The small molecule below binds the protein below.
Small molecule (SMILES): CC(=O)N[C@@H]1[C@@H](O)[C@H](O)[C@@H](CO)O[C@H]1O

Sequence of chain 2.C:
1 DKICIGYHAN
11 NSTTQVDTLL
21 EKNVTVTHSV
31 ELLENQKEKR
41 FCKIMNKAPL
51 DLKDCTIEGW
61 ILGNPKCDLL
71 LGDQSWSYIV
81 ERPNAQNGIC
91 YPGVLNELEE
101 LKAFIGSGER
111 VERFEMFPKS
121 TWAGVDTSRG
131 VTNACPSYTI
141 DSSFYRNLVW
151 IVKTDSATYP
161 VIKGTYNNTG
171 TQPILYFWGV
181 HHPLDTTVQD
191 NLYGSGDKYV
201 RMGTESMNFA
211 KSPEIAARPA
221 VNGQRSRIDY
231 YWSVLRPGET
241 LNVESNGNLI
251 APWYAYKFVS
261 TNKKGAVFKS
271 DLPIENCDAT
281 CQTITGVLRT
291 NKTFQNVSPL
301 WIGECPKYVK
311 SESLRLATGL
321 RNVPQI

Binding-site contacts:
Ligand atom C3 contacts residue ASN167 of chain 1.C at 3.8 Å.
Ligand atom C1 contacts residue THR240 of chain 1.C at 4.4 Å.
Ligand atom O5 contacts residue THR169 of chain 1.C at 4.1 Å.
Ligand atom C4 contacts residue ASN167 of chain 1.C at 4.2 Å.
Ligand atom C5 contacts residue ASN167 of chain 1.C at 3.6 Å.
Ligand atom O7 contacts residue THR240 of chain 1.C at 3.9 Å.
Ligand atom N2 contacts residue ASN167 of chain 1.C at 3.0 Å (h-bond).
Ligand atom C7 contacts residue ASN167 of chain 1.C at 3.3 Å.
Ligand atom C8 contacts residue THR240 of chain 1.C at 3.3 Å.
Ligand atom C8 contacts residue PRO219 of chain 2.C at 4.2 Å (hydrophobic).
Ligand atom C1 contacts residue ASN167 of chain 1.C at 1.5 Å.
Ligand atom C8 contacts residue GLU205 of chain 1.C at 4.2 Å.
Ligand atom C7 contacts residue THR240 of chain 1.C at 3.5 Å.
Ligand atom O5 contacts residue ASN167 of chain 1.C at 2.3 Å (h-bond).
Ligand atom O7 contacts residue ASN167 of chain 1.C at 3.2 Å (h-bond).
Ligand atom N2 contacts residue THR240 of chain 1.C at 3.9 Å.
Ligand atom C2 contacts residue ASN167 of chain 1.C at 2.5 Å.

Sequence of chain 1.C:
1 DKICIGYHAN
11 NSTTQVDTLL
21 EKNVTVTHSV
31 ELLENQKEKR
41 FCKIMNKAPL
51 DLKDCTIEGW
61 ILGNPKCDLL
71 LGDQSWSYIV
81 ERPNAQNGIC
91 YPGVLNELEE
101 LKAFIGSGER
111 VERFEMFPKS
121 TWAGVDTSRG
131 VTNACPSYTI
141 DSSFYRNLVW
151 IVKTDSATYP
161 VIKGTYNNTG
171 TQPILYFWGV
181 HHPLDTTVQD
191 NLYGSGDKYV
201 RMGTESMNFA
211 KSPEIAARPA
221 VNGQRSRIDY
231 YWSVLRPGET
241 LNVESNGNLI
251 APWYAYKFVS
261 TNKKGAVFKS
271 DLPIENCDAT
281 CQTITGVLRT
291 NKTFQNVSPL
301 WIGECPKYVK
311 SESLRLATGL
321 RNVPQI